The small molecule below binds the protein below.
Small molecule (SMILES): CC(=O)N[C@@H]1[C@@H](O)[C@H](O)[C@@H](CO)O[C@H]1O

Sequence of chain 1.A:
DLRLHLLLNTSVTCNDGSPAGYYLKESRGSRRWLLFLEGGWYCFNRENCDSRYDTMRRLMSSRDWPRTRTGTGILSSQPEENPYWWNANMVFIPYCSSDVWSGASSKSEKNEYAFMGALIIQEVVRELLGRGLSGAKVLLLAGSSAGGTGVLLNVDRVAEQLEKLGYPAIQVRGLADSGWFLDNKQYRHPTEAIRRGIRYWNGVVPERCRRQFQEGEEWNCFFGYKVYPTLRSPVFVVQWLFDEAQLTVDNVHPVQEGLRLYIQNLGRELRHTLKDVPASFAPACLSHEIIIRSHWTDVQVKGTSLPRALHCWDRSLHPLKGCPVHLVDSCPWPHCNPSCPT

Binding-site contacts:
Ligand atom C1 contacts residue ASN19 of chain 1.A at 1.4 Å.
Ligand atom C6 contacts residue LEU129 of chain 1.A at 4.5 Å (hydrophobic).
Ligand atom O5 contacts residue GLU133 of chain 1.A at 4.0 Å.
Ligand atom O7 contacts residue ASN19 of chain 1.A at 3.4 Å (h-bond).
Ligand atom C6 contacts residue VAL22 of chain 1.A at 4.1 Å (hydrophobic).
Ligand atom C2 contacts residue ASN19 of chain 1.A at 2.4 Å.
Ligand atom C4 contacts residue ASN19 of chain 1.A at 4.2 Å.
Ligand atom C1 contacts residue GLU133 of chain 1.A at 4.2 Å.
Ligand atom O5 contacts residue ASN19 of chain 1.A at 2.4 Å (h-bond).
Ligand atom O7 contacts residue GLU133 of chain 1.A at 4.5 Å.
Ligand atom O6 contacts residue GLN132 of chain 1.A at 4.3 Å.
Ligand atom C1 contacts residue VAL22 of chain 1.A at 4.3 Å (hydrophobic).
Ligand atom C7 contacts residue ASN19 of chain 1.A at 3.4 Å.
Ligand atom C3 contacts residue ASN19 of chain 1.A at 3.8 Å.
Ligand atom O6 contacts residue ARG136 of chain 1.A at 4.2 Å.
Ligand atom C5 contacts residue ASN19 of chain 1.A at 3.7 Å.
Ligand atom C5 contacts residue VAL22 of chain 1.A at 4.4 Å (hydrophobic).
Ligand atom O5 contacts residue VAL22 of chain 1.A at 3.5 Å.
Ligand atom N2 contacts residue ASN19 of chain 1.A at 2.9 Å (h-bond).
Ligand atom O6 contacts residue VAL22 of chain 1.A at 4.1 Å.
Ligand atom O6 contacts residue LEU129 of chain 1.A at 4.1 Å.